Sequence of chain 1.G:
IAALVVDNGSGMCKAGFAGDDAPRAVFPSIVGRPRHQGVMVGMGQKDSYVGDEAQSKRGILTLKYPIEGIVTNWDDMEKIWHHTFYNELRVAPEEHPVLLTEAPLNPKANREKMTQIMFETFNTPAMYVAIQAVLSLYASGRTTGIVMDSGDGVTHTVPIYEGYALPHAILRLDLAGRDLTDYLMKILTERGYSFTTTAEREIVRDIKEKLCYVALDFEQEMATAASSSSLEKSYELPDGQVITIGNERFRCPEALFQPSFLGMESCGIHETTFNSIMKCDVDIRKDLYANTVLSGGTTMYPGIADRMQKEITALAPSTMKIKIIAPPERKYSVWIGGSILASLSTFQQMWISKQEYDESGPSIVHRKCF

This small molecule binds to this protein.
Small molecule (SMILES): C[C@@H]1NC(=O)[C@H](C[C@@](C)(O)CO)NC(=O)[C@@H]2CC3=c4ccccc4=NC3SC[C@H](NC(=O)[C@@H]([C@H](C)O)NC1=O)C(=O)N1C[C@H](O)C[C@H]1C(=O)N[C@@H](C)C(=O)N2

Sequence of chain 1.H:
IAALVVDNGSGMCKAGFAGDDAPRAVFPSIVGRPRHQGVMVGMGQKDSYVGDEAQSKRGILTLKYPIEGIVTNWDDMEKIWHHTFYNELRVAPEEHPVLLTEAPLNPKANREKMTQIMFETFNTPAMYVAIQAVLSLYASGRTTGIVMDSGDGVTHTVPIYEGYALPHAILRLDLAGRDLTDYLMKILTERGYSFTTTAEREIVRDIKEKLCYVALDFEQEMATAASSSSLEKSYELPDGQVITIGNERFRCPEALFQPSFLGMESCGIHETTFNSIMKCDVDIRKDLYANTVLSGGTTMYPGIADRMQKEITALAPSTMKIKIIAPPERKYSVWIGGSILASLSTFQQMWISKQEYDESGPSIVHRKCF

Binding-site contacts:
Ligand atom O contacts residue GLY197 of chain 1.G at 3.8 Å.
Ligand atom CZ3 contacts residue PRO112 of chain 1.H at 3.2 Å (hydrophobic).
Ligand atom CB contacts residue GLY197 of chain 1.G at 3.3 Å.
Ligand atom C contacts residue GLY197 of chain 1.G at 3.7 Å.
Ligand atom C contacts residue GLY197 of chain 1.G at 3.7 Å.
Ligand atom CD2 contacts residue SER199 of chain 1.G at 3.4 Å.
Ligand atom NE1 contacts residue ILE75 of chain 1.H at 3.9 Å.
Ligand atom CZ2 contacts residue ARG177 of chain 1.H at 3.6 Å.
Ligand atom CB contacts residue GLU205 of chain 1.G at 3.8 Å.
Ligand atom CD1 contacts residue ARG196 of chain 1.G at 3.7 Å.
Ligand atom NE1 contacts residue ASP179 of chain 1.H at 3.0 Å (salt-bridge).
Ligand atom CG2 contacts residue GLU205 of chain 1.G at 3.9 Å.
Ligand atom CD1 contacts residue SER199 of chain 1.G at 3.9 Å.
Ligand atom CE3 contacts residue GLY197 of chain 1.G at 3.5 Å.
Ligand atom CH2 contacts residue THR194 of chain 1.G at 3.7 Å.
Ligand atom CE2 contacts residue ILE75 of chain 1.H at 3.5 Å (hydrophobic).
Ligand atom O contacts residue SER199 of chain 1.G at 3.0 Å (h-bond).
Ligand atom CG contacts residue SER199 of chain 1.G at 3.6 Å.
Ligand atom CH2 contacts residue PRO112 of chain 1.H at 3.8 Å (hydrophobic).
Ligand atom CE3 contacts residue PRO112 of chain 1.H at 3.8 Å (hydrophobic).
Ligand atom N contacts residue GLY197 of chain 1.G at 3.4 Å (h-bond).
Ligand atom CD2 contacts residue ILE75 of chain 1.H at 3.7 Å (hydrophobic).
Ligand atom O2 contacts residue GLY197 of chain 1.G at 3.7 Å.
Ligand atom CE2 contacts residue SER199 of chain 1.G at 3.5 Å.
Ligand atom CA contacts residue GLY197 of chain 1.G at 3.3 Å.
Ligand atom CA contacts residue GLN246 of chain 1.G at 3.8 Å.
Ligand atom N contacts residue GLN246 of chain 1.G at 3.9 Å.
Ligand atom CB contacts residue ILE75 of chain 1.H at 3.9 Å (hydrophobic).
Ligand atom CB contacts residue ILE248 of chain 1.G at 3.6 Å (hydrophobic).
Ligand atom O contacts residue SER199 of chain 1.G at 3.2 Å.
Ligand atom SG contacts residue HIC73 of chain 1.H at 3.9 Å.
Ligand atom CZ2 contacts residue ILE75 of chain 1.H at 3.8 Å (hydrophobic).
Ligand atom O contacts residue TYR198 of chain 1.G at 3.8 Å.
Ligand atom O contacts residue ILE75 of chain 1.H at 3.4 Å.
Ligand atom CZ3 contacts residue GLY197 of chain 1.G at 3.7 Å.
Ligand atom CE3 contacts residue SER199 of chain 1.G at 3.8 Å.
Ligand atom CB contacts residue GLN246 of chain 1.G at 3.6 Å.
Ligand atom O2 contacts residue ARG196 of chain 1.G at 2.6 Å (salt-bridge).
Ligand atom N contacts residue GLY197 of chain 1.G at 2.7 Å (h-bond).
Ligand atom NE1 contacts residue SER199 of chain 1.G at 3.5 Å (h-bond).